Binding-site contacts:
Ligand atom C18 contacts residue MET124 of chain 1.E at 3.6 Å (hydrophobic).
Ligand atom C13 contacts residue LEU87 of chain 1.E at 4.5 Å (hydrophobic).
Ligand atom CL1 contacts residue ILE127 of chain 1.E at 3.8 Å.
Ligand atom C10 contacts residue LEU90 of chain 1.E at 4.4 Å (hydrophobic).
Ligand atom C02 contacts residue MET124 of chain 1.E at 3.4 Å (hydrophobic).
Ligand atom C02 contacts residue LEU131 of chain 1.E at 4.1 Å (hydrophobic).
Ligand atom C08 contacts residue LEU49 of chain 1.E at 3.6 Å (hydrophobic).
Ligand atom C12 contacts residue LEU90 of chain 1.E at 3.9 Å (hydrophobic).
Ligand atom C03 contacts residue ILE127 of chain 1.E at 3.7 Å (hydrophobic).
Ligand atom CL4 contacts residue LEU87 of chain 1.E at 4.5 Å.
Ligand atom C03 contacts residue MET124 of chain 1.E at 3.9 Å (hydrophobic).
Ligand atom C14 contacts residue LEU87 of chain 1.E at 4.4 Å (hydrophobic).
Ligand atom CL2 contacts residue LEU90 of chain 1.E at 4.4 Å.
Ligand atom CL1 contacts residue LEU131 of chain 1.E at 3.9 Å.
Ligand atom C17 contacts residue PHE107 of chain 1.E at 3.8 Å (hydrophobic).
Ligand atom CL2 contacts residue ARG97 of chain 1.E at 3.5 Å.
Ligand atom C09 contacts residue ALA53 of chain 1.E at 3.8 Å (hydrophobic).
Ligand atom CL2 contacts residue GLU56 of chain 1.E at 3.5 Å.
Ligand atom CL1 contacts residue MET124 of chain 1.E at 3.5 Å.
Ligand atom C03 contacts residue MET91 of chain 1.E at 4.2 Å (hydrophobic).
Ligand atom C18 contacts residue LEU49 of chain 1.E at 4.0 Å (hydrophobic).
Ligand atom C04 contacts residue MET91 of chain 1.E at 4.0 Å (hydrophobic).
Ligand atom C03 contacts residue LEU131 of chain 1.E at 4.3 Å (hydrophobic).
Ligand atom C13 contacts residue LEU90 of chain 1.E at 4.4 Å (hydrophobic).
Ligand atom C18 contacts residue PHE107 of chain 1.E at 3.7 Å (hydrophobic).
Ligand atom CL4 contacts residue TRP86 of chain 1.E at 4.5 Å.
Ligand atom C12 contacts residue LEU94 of chain 1.E at 4.4 Å (hydrophobic).
Ligand atom CL4 contacts residue ALA53 of chain 1.E at 3.6 Å.
Ligand atom CL1 contacts residue PHE128 of chain 1.E at 3.5 Å.
Ligand atom C17 contacts residue MET124 of chain 1.E at 4.3 Å (hydrophobic).
Ligand atom C08 contacts residue ALA53 of chain 1.E at 3.8 Å (hydrophobic).
Ligand atom C10 contacts residue PHE107 of chain 1.E at 4.5 Å (hydrophobic).
Ligand atom CL4 contacts residue LEU228 of chain 1.E at 3.8 Å.
Ligand atom C09 contacts residue LEU49 of chain 1.E at 3.8 Å (hydrophobic).
Ligand atom CL3 contacts residue LEU228 of chain 1.E at 3.3 Å.
Ligand atom C14 contacts residue LEU228 of chain 1.E at 4.2 Å (hydrophobic).
Ligand atom C17 contacts residue LEU49 of chain 1.E at 3.8 Å (hydrophobic).
Ligand atom C02 contacts residue ILE127 of chain 1.E at 4.3 Å (hydrophobic).

Sequence of chain 1.E:
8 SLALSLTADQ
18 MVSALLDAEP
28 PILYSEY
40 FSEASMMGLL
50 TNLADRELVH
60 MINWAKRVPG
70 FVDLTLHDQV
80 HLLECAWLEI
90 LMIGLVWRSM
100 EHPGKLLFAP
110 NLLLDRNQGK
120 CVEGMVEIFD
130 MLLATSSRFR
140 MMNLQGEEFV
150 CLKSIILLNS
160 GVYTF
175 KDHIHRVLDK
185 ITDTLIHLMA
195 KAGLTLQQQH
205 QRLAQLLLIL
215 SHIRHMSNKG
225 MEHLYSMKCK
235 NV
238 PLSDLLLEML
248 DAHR

This protein binds this small molecule.
Small molecule (SMILES): ClC(Cl)=C(c1ccc(Cl)cc1)c1ccc(Cl)cc1